Sequence of chain 26.A:
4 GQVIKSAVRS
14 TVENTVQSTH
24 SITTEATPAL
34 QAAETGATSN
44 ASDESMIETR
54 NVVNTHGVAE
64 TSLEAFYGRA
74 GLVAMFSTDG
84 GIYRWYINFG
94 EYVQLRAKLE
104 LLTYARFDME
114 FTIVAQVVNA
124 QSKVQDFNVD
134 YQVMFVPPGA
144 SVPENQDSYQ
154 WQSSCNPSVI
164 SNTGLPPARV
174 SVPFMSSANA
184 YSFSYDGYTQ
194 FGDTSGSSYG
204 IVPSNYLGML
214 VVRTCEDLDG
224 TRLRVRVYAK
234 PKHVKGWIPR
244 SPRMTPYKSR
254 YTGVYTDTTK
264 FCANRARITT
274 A

Binding-site contacts:
Ligand atom O contacts residue MET78 of chain 26.A at 3.9 Å.
Ligand atom N contacts residue MET78 of chain 26.A at 3.8 Å.
Ligand atom N contacts residue CYS1 of chain 26.P at 1.3 Å.
Ligand atom CA contacts residue CYS1 of chain 26.P at 2.4 Å (hydrophobic).
Ligand atom N contacts residue ASP150 of chain 30.A at 3.4 Å (salt-bridge).
Ligand atom CA contacts residue MET78 of chain 26.A at 4.0 Å (hydrophobic).
Ligand atom OXT contacts residue ARG216 of chain 30.A at 3.0 Å (salt-bridge).
Ligand atom O contacts residue LEU75 of chain 26.A at 3.8 Å.
Ligand atom CA contacts residue GLN155 of chain 30.A at 4.3 Å.
Ligand atom C contacts residue TRP154 of chain 30.A at 4.1 Å (hydrophobic).
Ligand atom OXT contacts residue ASP150 of chain 30.A at 4.3 Å.
Ligand atom OXT contacts residue ARG229 of chain 26.A at 3.1 Å (salt-bridge).
Ligand atom N contacts residue SER151 of chain 30.A at 3.5 Å (h-bond).
Ligand atom CA contacts residue SER151 of chain 30.A at 4.0 Å.
Ligand atom CA contacts residue LEU75 of chain 26.A at 3.7 Å (hydrophobic).
Ligand atom C contacts residue LEU75 of chain 26.A at 4.2 Å (hydrophobic).
Ligand atom O contacts residue ARG216 of chain 30.A at 2.9 Å (salt-bridge).
Ligand atom O contacts residue TRP154 of chain 30.A at 4.1 Å.
Ligand atom OXT contacts residue MET78 of chain 26.A at 3.5 Å (h-bond).
Ligand atom C contacts residue MET78 of chain 26.A at 3.6 Å (hydrophobic).
Ligand atom C contacts residue CYS1 of chain 26.P at 3.7 Å (hydrophobic).
Ligand atom CA contacts residue TRP154 of chain 30.A at 4.3 Å (hydrophobic).
Ligand atom N contacts residue TYR152 of chain 30.A at 4.2 Å.
Ligand atom O contacts residue ARG229 of chain 26.A at 2.9 Å (salt-bridge).
Ligand atom C contacts residue ARG229 of chain 26.A at 3.7 Å.
Ligand atom C contacts residue ARG216 of chain 30.A at 3.6 Å.
Ligand atom OXT contacts residue CYS1 of chain 26.P at 4.0 Å.

This small molecule binds to this protein.
Small molecule (SMILES): NCC(=O)O

Sequence of chain 30.A:
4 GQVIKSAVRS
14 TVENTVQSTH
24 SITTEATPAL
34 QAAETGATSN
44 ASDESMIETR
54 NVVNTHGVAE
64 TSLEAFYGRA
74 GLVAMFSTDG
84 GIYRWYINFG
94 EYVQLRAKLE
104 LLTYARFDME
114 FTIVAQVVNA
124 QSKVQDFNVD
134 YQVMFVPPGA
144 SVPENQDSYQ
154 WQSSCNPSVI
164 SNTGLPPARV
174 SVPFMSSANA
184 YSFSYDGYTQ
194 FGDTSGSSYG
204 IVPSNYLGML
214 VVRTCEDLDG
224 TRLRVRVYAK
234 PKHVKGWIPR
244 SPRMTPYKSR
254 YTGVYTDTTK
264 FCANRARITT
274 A